This small molecule binds to this protein.
Small molecule (SMILES): C[C@H](NC(=O)[C@@H]1CCCN1C(=O)[C@@H]1CCCN1C(=O)[C@@H](O)[C@H](N)Cc1ccccc1)C(N)=O

Binding-site contacts:
Ligand atom C contacts residue HIS361 of chain 1.A at 3.7 Å.
Ligand atom N contacts residue MN1 of chain 1.D at 2.6 Å.
Ligand atom O2 contacts residue ASP260 of chain 1.A at 3.3 Å (salt-bridge).
Ligand atom O2 contacts residue MN1 of chain 1.D at 1.9 Å.
Ligand atom N contacts residue GLU383 of chain 1.A at 3.3 Å (salt-bridge).
Ligand atom CA contacts residue ASP260 of chain 1.A at 3.1 Å.
Ligand atom CA contacts residue MN1 of chain 1.C at 3.4 Å.
Ligand atom CA contacts residue MN1 of chain 1.D at 2.7 Å.
Ligand atom O2 contacts residue GLU383 of chain 1.A at 3.0 Å (salt-bridge).
Ligand atom CB contacts residue HIS350 of chain 1.A at 3.7 Å.
Ligand atom O contacts residue MN1 of chain 1.C at 3.6 Å.
Ligand atom CD contacts residue ARG404 of chain 1.A at 3.4 Å.
Ligand atom CG contacts residue HIS350 of chain 1.A at 3.7 Å.
Ligand atom O contacts residue HIS354 of chain 1.A at 3.6 Å (h-bond).
Ligand atom C11 contacts residue HIS361 of chain 1.A at 3.6 Å.
Ligand atom N contacts residue ASP260 of chain 1.A at 3.3 Å (salt-bridge).
Ligand atom C8 contacts residue HIS243 of chain 1.A at 3.7 Å.
Ligand atom C contacts residue MN1 of chain 1.C at 3.7 Å.
Ligand atom N contacts residue HIS361 of chain 1.A at 3.1 Å.
Ligand atom CB contacts residue MN1 of chain 1.D at 3.2 Å.
Ligand atom CB contacts residue HIS243 of chain 1.A at 3.7 Å.
Ligand atom CD contacts residue GLU383 of chain 1.A at 3.6 Å.
Ligand atom O contacts residue HIS361 of chain 1.A at 2.6 Å (h-bond).
Ligand atom O contacts residue TRP88 of chain 4.A at 3.0 Å.
Ligand atom N contacts residue ASP271 of chain 1.A at 3.4 Å (salt-bridge).
Ligand atom O2 contacts residue MN1 of chain 1.C at 2.2 Å.
Ligand atom O2 contacts residue ASP271 of chain 1.A at 3.1 Å (salt-bridge).
Ligand atom C11 contacts residue VAL360 of chain 1.A at 3.7 Å (hydrophobic).
Ligand atom C contacts residue GLU383 of chain 1.A at 3.4 Å.
Ligand atom C6 contacts residue HIS243 of chain 1.A at 3.3 Å.
Ligand atom N contacts residue ASP38 of chain 4.A at 3.0 Å (salt-bridge).
Ligand atom N contacts residue TYR229 of chain 1.A at 3.0 Å.
Ligand atom CA contacts residue GLU383 of chain 1.A at 3.6 Å.
Ligand atom C12 contacts residue HIS361 of chain 1.A at 3.2 Å.
Ligand atom CG contacts residue ARG404 of chain 1.A at 3.5 Å.
Ligand atom CA contacts residue HIS361 of chain 1.A at 3.6 Å.
Ligand atom C7 contacts residue HIS243 of chain 1.A at 3.6 Å.
Ligand atom CB contacts residue ASP260 of chain 1.A at 3.7 Å.
Ligand atom O2 contacts residue GLU406 of chain 1.A at 3.0 Å (salt-bridge).
Ligand atom O contacts residue HIS243 of chain 1.A at 2.9 Å (h-bond).

Sequence of chain 1.A:
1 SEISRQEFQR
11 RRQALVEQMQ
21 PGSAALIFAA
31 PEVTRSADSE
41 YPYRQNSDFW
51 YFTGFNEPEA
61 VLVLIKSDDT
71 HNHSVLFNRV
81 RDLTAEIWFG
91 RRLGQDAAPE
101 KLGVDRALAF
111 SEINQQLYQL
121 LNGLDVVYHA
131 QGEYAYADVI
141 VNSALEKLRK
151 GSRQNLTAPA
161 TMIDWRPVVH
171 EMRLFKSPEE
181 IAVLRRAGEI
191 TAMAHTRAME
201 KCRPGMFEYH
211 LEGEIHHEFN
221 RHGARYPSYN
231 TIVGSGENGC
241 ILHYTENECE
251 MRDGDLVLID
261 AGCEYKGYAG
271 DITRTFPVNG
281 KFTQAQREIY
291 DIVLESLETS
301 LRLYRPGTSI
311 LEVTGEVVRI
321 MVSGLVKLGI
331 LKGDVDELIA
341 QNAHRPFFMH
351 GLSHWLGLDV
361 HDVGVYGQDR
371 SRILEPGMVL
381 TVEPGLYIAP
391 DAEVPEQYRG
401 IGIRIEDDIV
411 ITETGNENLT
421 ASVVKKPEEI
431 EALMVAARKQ

Sequence of chain 4.A:
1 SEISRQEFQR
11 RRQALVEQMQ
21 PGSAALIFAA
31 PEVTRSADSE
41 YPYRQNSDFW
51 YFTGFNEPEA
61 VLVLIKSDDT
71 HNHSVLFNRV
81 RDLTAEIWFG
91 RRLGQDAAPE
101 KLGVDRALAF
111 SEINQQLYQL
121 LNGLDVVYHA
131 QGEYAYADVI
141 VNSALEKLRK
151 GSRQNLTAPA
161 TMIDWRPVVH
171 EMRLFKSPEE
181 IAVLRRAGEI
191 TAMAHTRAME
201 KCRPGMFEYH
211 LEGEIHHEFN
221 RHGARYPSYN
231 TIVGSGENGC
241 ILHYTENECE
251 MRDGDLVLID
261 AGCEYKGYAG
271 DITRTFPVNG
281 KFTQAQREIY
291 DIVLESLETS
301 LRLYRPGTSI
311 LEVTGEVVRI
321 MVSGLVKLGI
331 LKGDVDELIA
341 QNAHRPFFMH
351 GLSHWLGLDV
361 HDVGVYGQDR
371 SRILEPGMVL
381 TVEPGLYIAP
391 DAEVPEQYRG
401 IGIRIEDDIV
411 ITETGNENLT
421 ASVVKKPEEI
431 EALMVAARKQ